A protein and the small-molecule ligand that binds it are described below.
Small molecule (SMILES): CC[C@H](C)[C@H](N)C(=O)N[C@@H](C)C(=O)N[C@@H](Cc1ccc(O)cc1)C(=O)N[C@@H](Cc1ccc(O)cc1)C(=O)N[C@H](C(=O)N[C@@H](CO)C(=O)N[C@@H](CCC(=O)O)C(=O)N1CCC[C@H]1C(=O)O)[C@@H](C)O

Sequence of chain 1.C:
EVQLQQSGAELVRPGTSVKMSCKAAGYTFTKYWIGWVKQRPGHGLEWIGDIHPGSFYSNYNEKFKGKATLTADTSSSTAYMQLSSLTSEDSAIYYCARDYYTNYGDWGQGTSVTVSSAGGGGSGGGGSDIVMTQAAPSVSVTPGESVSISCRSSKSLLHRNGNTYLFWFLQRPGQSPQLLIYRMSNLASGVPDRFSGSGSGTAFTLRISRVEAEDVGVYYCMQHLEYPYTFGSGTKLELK

Binding-site contacts:
Ligand atom CB contacts residue ASP99 of chain 1.C at 3.5 Å.
Ligand atom CA contacts residue TYR57 of chain 1.C at 3.5 Å (hydrophobic).
Ligand atom OE1 contacts residue TYR237 of chain 1.C at 2.9 Å (h-bond).
Ligand atom CB contacts residue TYR175 of chain 1.C at 3.4 Å (hydrophobic).
Ligand atom N contacts residue TYR239 of chain 1.C at 3.1 Å (h-bond).
Ligand atom CB contacts residue TYR57 of chain 1.C at 3.7 Å (hydrophobic).
Ligand atom CD1 contacts residue TYR101 of chain 1.C at 3.5 Å (hydrophobic).
Ligand atom CB contacts residue ASP50 of chain 1.C at 3.3 Å.
Ligand atom C contacts residue HIS169 of chain 1.C at 3.5 Å.
Ligand atom N contacts residue TYR237 of chain 1.C at 3.0 Å (h-bond).
Ligand atom C contacts residue TYR239 of chain 1.C at 3.3 Å (hydrophobic).
Ligand atom OE1 contacts residue GLU236 of chain 1.C at 3.5 Å.
Ligand atom O contacts residue HIS234 of chain 1.C at 3.2 Å.
Ligand atom CD contacts residue HIS234 of chain 1.C at 3.1 Å.
Ligand atom CB contacts residue TYR237 of chain 1.C at 3.6 Å (hydrophobic).
Ligand atom C contacts residue TRP33 of chain 1.C at 3.6 Å (hydrophobic).
Ligand atom O contacts residue HIS169 of chain 1.C at 3.6 Å (h-bond).
Ligand atom O contacts residue TYR239 of chain 1.C at 3.6 Å (h-bond).
Ligand atom CG contacts residue TYR239 of chain 1.C at 3.4 Å (hydrophobic).
Ligand atom OG contacts residue ASP50 of chain 1.C at 2.7 Å (salt-bridge).
Ligand atom CA contacts residue TYR239 of chain 1.C at 3.2 Å (hydrophobic).
Ligand atom OE2 contacts residue TYR237 of chain 1.C at 3.5 Å.
Ligand atom N contacts residue TRP33 of chain 1.C at 3.5 Å.
Ligand atom O contacts residue TRP33 of chain 1.C at 2.9 Å (h-bond).
Ligand atom N contacts residue TRP33 of chain 1.C at 3.3 Å.
Ligand atom CG contacts residue TYR175 of chain 1.C at 3.6 Å (hydrophobic).
Ligand atom CD1 contacts residue TYR32 of chain 1.C at 3.3 Å (hydrophobic).
Ligand atom OG contacts residue TYR237 of chain 1.C at 2.9 Å (h-bond).
Ligand atom CG1 contacts residue TYR101 of chain 1.C at 3.5 Å (hydrophobic).
Ligand atom CB contacts residue TRP33 of chain 1.C at 3.7 Å (hydrophobic).
Ligand atom OG1 contacts residue TYR237 of chain 1.C at 3.3 Å.
Ligand atom CD contacts residue LEU235 of chain 1.C at 3.6 Å (hydrophobic).
Ligand atom O contacts residue TRP33 of chain 1.C at 3.3 Å (h-bond).
Ligand atom O contacts residue SER55 of chain 1.C at 2.9 Å (h-bond).
Ligand atom O contacts residue TRP33 of chain 1.C at 3.5 Å.
Ligand atom OG contacts residue TYR239 of chain 1.C at 2.6 Å (h-bond).
Ligand atom CD contacts residue TYR237 of chain 1.C at 3.3 Å (hydrophobic).
Ligand atom CA contacts residue TRP33 of chain 1.C at 3.4 Å (hydrophobic).
Ligand atom OXT contacts residue HIS169 of chain 1.C at 3.0 Å (h-bond).
Ligand atom C contacts residue TRP33 of chain 1.C at 3.4 Å (hydrophobic).